Binding-site contacts:
Ligand atom C24 contacts residue GLY17 of chain 2.A at 3.8 Å.
Ligand atom C19 contacts residue GLY17 of chain 2.A at 3.6 Å.
Ligand atom C21 contacts residue LEU36 of chain 2.A at 3.9 Å (hydrophobic).
Ligand atom N9 contacts residue GLY236 of chain 2.A at 3.0 Å (h-bond).
Ligand atom C18 contacts residue THR238 of chain 2.A at 3.5 Å.
Ligand atom C24 contacts residue GLN18 of chain 2.A at 4.0 Å.
Ligand atom C11 contacts residue LEU36 of chain 2.A at 3.7 Å (hydrophobic).
Ligand atom C22 contacts residue TRP121 of chain 2.A at 3.9 Å (hydrophobic).
Ligand atom C15 contacts residue THR238 of chain 2.A at 3.8 Å.
Ligand atom C23 contacts residue GLN18 of chain 2.A at 3.6 Å.
Ligand atom C10 contacts residue GLY236 of chain 2.A at 3.9 Å.
Ligand atom C20 contacts residue GLY236 of chain 2.A at 3.4 Å.
Ligand atom C1 contacts residue TYR77 of chain 2.A at 3.5 Å (hydrophobic).
Ligand atom C22 contacts residue LEU36 of chain 2.A at 3.8 Å (hydrophobic).
Ligand atom C6 contacts residue LYS113 of chain 2.A at 3.9 Å.
Ligand atom O17 contacts residue THR237 of chain 2.A at 3.3 Å.
Ligand atom C23 contacts residue TRP121 of chain 2.A at 3.8 Å (hydrophobic).
Ligand atom C22 contacts residue GLY19 of chain 2.A at 3.8 Å.
Ligand atom C8 contacts residue GLY236 of chain 2.A at 3.7 Å.
Ligand atom C15 contacts residue THR237 of chain 2.A at 3.9 Å.
Ligand atom C5 contacts residue LYS113 of chain 2.A at 3.8 Å.
Ligand atom C21 contacts residue GLY19 of chain 2.A at 3.4 Å.
Ligand atom C22 contacts residue GLN18 of chain 2.A at 3.2 Å.
Ligand atom N13 contacts residue GLY236 of chain 2.A at 4.0 Å.
Ligand atom C1 contacts residue PHE114 of chain 2.A at 3.9 Å (hydrophobic).
Ligand atom C20 contacts residue THR238 of chain 2.A at 4.1 Å.
Ligand atom C7 contacts residue TYR77 of chain 2.A at 3.6 Å (hydrophobic).
Ligand atom C21 contacts residue GLY236 of chain 2.A at 4.0 Å.
Ligand atom C21 contacts residue GLN18 of chain 2.A at 3.3 Å.
Ligand atom C20 contacts residue GLY19 of chain 2.A at 4.0 Å.
Ligand atom C11 contacts residue GLY236 of chain 2.A at 3.3 Å.
Ligand atom C18 contacts residue GLY17 of chain 2.A at 3.9 Å.
Ligand atom C19 contacts residue THR238 of chain 2.A at 4.0 Å.
Ligand atom C6 contacts residue TYR77 of chain 2.A at 4.0 Å (hydrophobic).
Ligand atom C12 contacts residue LEU36 of chain 2.A at 3.6 Å (hydrophobic).
Ligand atom O17 contacts residue THR238 of chain 2.A at 2.7 Å (h-bond).
Ligand atom C11 contacts residue ASP38 of chain 2.A at 3.8 Å.
Ligand atom C14 contacts residue GLY236 of chain 2.A at 3.4 Å.
Ligand atom C20 contacts residue GLY17 of chain 2.A at 4.1 Å.
Ligand atom C2 contacts residue TYR77 of chain 2.A at 3.9 Å (hydrophobic).

Sequence of chain 2.A:
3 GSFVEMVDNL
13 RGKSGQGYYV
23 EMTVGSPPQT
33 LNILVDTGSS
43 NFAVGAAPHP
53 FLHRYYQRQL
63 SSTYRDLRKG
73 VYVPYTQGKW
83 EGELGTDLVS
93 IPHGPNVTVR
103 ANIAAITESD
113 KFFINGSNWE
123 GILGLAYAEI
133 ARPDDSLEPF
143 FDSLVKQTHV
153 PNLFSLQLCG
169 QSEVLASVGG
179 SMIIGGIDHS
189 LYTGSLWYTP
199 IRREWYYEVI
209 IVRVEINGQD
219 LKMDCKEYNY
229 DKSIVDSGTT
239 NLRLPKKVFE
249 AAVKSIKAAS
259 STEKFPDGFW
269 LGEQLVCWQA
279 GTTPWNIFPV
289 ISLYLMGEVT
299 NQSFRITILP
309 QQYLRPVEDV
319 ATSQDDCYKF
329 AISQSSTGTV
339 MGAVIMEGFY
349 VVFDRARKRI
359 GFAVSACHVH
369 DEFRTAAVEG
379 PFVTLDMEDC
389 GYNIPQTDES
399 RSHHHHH

This small molecule binds to this protein.
Small molecule (SMILES): CC1(C)Cc2ccccc2C(N[C@@H](Cc2ccccc2)C(=O)O)=N1